A protein and the small-molecule ligand that binds it are described below.
Small molecule (SMILES): CC(=O)N[C@H]1[C@H](O[C@H]2[C@H](O)[C@@H](NC(C)=O)CO[C@@H]2CO[C@@H]2O[C@@H](C)[C@@H](O)[C@@H](O)[C@@H]2O)O[C@H](CO)[C@@H](O[C@@H]2O[C@H](CO)[C@@H](O)[C@H](O[C@H]3O[C@H](CO)[C@@H](O)[C@H](O)[C@@H]3O)[C@@H]2O)[C@@H]1O

Sequence of chain 11.E:
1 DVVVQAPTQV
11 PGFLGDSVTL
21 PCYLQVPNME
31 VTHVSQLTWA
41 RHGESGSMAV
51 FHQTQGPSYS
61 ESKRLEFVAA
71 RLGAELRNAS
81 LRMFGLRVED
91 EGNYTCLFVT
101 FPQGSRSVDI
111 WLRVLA

Binding-site contacts:
Ligand atom C3 contacts residue TRP111 of chain 11.E at 3.7 Å (hydrophobic).
Ligand atom C6 contacts residue HIS42 of chain 11.E at 4.3 Å.
Ligand atom C8 contacts residue GLY92 of chain 11.E at 3.6 Å.
Ligand atom C1 contacts residue TRP111 of chain 11.E at 3.9 Å (hydrophobic).
Ligand atom C4 contacts residue TRP111 of chain 11.E at 4.0 Å (hydrophobic).
Ligand atom C5 contacts residue ASN93 of chain 11.E at 3.5 Å.
Ligand atom N2 contacts residue GLY92 of chain 11.E at 4.2 Å.
Ligand atom C7 contacts residue ASN93 of chain 11.E at 3.5 Å.
Ligand atom C1 contacts residue ASN93 of chain 11.E at 1.4 Å.
Ligand atom C4 contacts residue ASN93 of chain 11.E at 3.6 Å.
Ligand atom C2 contacts residue ASN93 of chain 11.E at 1.8 Å.
Ligand atom O3 contacts residue TRP111 of chain 11.E at 4.3 Å.
Ligand atom N2 contacts residue TRP111 of chain 11.E at 3.5 Å.
Ligand atom C5 contacts residue TRP111 of chain 11.E at 3.7 Å (hydrophobic).
Ligand atom C6 contacts residue ASN93 of chain 11.E at 3.1 Å.
Ligand atom C5 contacts residue ASN93 of chain 11.E at 4.0 Å.
Ligand atom C8 contacts residue TRP111 of chain 11.E at 3.3 Å (hydrophobic).
Ligand atom C3 contacts residue ASN93 of chain 11.E at 3.1 Å.
Ligand atom O5 contacts residue ASN93 of chain 11.E at 2.3 Å (h-bond).
Ligand atom C7 contacts residue TRP111 of chain 11.E at 3.8 Å (hydrophobic).
Ligand atom N2 contacts residue ASN93 of chain 11.E at 2.5 Å (h-bond).
Ligand atom O5 contacts residue TRP111 of chain 11.E at 4.3 Å.
Ligand atom O4 contacts residue TRP111 of chain 11.E at 3.4 Å.
Ligand atom O3 contacts residue ASN93 of chain 11.E at 4.0 Å.
Ligand atom C7 contacts residue GLY92 of chain 11.E at 4.2 Å.
Ligand atom C2 contacts residue TRP111 of chain 11.E at 4.1 Å (hydrophobic).
Ligand atom O7 contacts residue TRP111 of chain 11.E at 3.6 Å.
Ligand atom O7 contacts residue ASN93 of chain 11.E at 3.9 Å.
Ligand atom O5 contacts residue ASN93 of chain 11.E at 4.1 Å.
Ligand atom C8 contacts residue GLU91 of chain 11.E at 3.8 Å.